Binding-site contacts:
Ligand atom C07 contacts residue MET68 of chain 1.A at 3.9 Å (hydrophobic).
Ligand atom C16 contacts residue TYR949 of chain 1.A at 3.4 Å (hydrophobic).
Ligand atom C16 contacts residue PHE71 of chain 1.A at 3.7 Å (hydrophobic).
Ligand atom S04 contacts residue CYS978 of chain 1.A at 2.0 Å (h-bond).
Ligand atom C08 contacts residue PHE332 of chain 1.A at 3.6 Å (hydrophobic).
Ligand atom C11 contacts residue PHE728 of chain 1.A at 3.6 Å (hydrophobic).
Ligand atom C02 contacts residue CYS978 of chain 1.A at 3.7 Å (hydrophobic).
Ligand atom N05 contacts residue MET68 of chain 1.A at 3.9 Å.
Ligand atom C02 contacts residue LEU64 of chain 1.A at 3.9 Å (hydrophobic).
Ligand atom O03 contacts residue PHE979 of chain 1.A at 4.0 Å.
Ligand atom O02 contacts residue PHE332 of chain 1.A at 3.1 Å.
Ligand atom C13 contacts residue ILE336 of chain 1.A at 3.6 Å (hydrophobic).
Ligand atom N03 contacts residue TYR949 of chain 1.A at 3.8 Å.
Ligand atom C04 contacts residue LEU64 of chain 1.A at 3.5 Å (hydrophobic).
Ligand atom C16 contacts residue TYR114 of chain 1.A at 3.3 Å (hydrophobic).
Ligand atom O01 contacts residue TYR114 of chain 1.A at 2.2 Å (h-bond).
Ligand atom C10 contacts residue PHE332 of chain 1.A at 3.3 Å (hydrophobic).
Ligand atom C18 contacts residue PHE979 of chain 1.A at 3.9 Å (hydrophobic).
Ligand atom C03 contacts residue LEU64 of chain 1.A at 3.7 Å (hydrophobic).
Ligand atom N04 contacts residue MET68 of chain 1.A at 3.4 Å.
Ligand atom C15 contacts residue PHE979 of chain 1.A at 3.9 Å (hydrophobic).
Ligand atom C14 contacts residue ILE336 of chain 1.A at 3.6 Å (hydrophobic).
Ligand atom C13 contacts residue PHE979 of chain 1.A at 4.0 Å (hydrophobic).
Ligand atom C16 contacts residue PHE953 of chain 1.A at 3.9 Å (hydrophobic).
Ligand atom S02 contacts residue PHE71 of chain 1.A at 3.5 Å.
Ligand atom C08 contacts residue MET68 of chain 1.A at 3.7 Å (hydrophobic).
Ligand atom N06 contacts residue ILE336 of chain 1.A at 3.9 Å.
Ligand atom S01 contacts residue LEU64 of chain 1.A at 3.6 Å.
Ligand atom S01 contacts residue CYS978 of chain 1.A at 3.5 Å (h-bond).
Ligand atom C06 contacts residue TYR114 of chain 1.A at 3.5 Å (hydrophobic).
Ligand atom C05 contacts residue TYR114 of chain 1.A at 3.3 Å (hydrophobic).
Ligand atom O03 contacts residue ILE336 of chain 1.A at 3.7 Å.
Ligand atom C15 contacts residue ILE336 of chain 1.A at 3.9 Å (hydrophobic).
Ligand atom S03 contacts residue ILE336 of chain 1.A at 3.8 Å.
Ligand atom C18 contacts residue CYS978 of chain 1.A at 2.8 Å (hydrophobic).
Ligand atom C17 contacts residue SER725 of chain 1.A at 3.2 Å.
Ligand atom N03 contacts residue TYR114 of chain 1.A at 3.9 Å.
Ligand atom C09 contacts residue PHE332 of chain 1.A at 3.5 Å (hydrophobic).
Ligand atom C01 contacts residue CYS978 of chain 1.A at 3.9 Å (hydrophobic).
Ligand atom S01 contacts residue MET945 of chain 1.A at 3.7 Å.

Sequence of chain 1.A:
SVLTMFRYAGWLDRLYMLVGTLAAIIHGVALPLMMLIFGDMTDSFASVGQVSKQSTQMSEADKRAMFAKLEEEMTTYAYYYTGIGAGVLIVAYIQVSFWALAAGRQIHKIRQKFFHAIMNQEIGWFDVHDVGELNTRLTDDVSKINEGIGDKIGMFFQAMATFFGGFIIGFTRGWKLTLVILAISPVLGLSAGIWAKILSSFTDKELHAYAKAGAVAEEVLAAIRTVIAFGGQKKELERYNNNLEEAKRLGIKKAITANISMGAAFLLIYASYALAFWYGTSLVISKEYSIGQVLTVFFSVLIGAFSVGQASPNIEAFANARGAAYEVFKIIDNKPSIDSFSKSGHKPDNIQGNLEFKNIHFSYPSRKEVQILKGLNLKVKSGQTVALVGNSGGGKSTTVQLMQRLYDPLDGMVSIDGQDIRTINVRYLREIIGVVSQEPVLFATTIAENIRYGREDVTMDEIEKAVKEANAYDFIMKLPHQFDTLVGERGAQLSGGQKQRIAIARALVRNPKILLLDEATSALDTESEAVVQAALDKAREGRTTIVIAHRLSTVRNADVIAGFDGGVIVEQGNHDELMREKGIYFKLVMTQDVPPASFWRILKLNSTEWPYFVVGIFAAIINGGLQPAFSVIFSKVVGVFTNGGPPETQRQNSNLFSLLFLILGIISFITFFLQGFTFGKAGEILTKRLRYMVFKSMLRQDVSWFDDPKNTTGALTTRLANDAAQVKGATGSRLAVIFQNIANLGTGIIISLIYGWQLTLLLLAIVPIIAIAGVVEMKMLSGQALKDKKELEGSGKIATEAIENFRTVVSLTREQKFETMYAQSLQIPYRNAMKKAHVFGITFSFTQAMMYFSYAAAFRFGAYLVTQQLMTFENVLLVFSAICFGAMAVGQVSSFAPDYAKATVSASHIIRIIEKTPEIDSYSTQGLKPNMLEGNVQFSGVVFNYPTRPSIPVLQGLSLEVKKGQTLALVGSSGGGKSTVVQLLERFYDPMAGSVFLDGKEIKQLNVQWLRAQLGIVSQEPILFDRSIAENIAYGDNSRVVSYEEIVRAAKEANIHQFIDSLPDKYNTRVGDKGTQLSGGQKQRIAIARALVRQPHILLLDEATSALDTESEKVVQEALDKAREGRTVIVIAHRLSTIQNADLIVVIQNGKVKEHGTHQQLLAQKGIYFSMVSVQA

The protein below binds the small molecule below.
Small molecule (SMILES): C[C@@H]1NC(=O)c2csc(n2)[C@H](CS)NC(=O)c2csc(n2)[C@H](C)NC(=O)c2csc1n2